A protein and the small-molecule ligand that binds it are described below.
Small molecule (SMILES): CC(=O)N[C@@H]1[C@@H](O)[C@H](O)[C@@H](CO)O[C@H]1O

Binding-site contacts:
Ligand atom C8 contacts residue ASN89 of chain 1.A at 4.3 Å.
Ligand atom C2 contacts residue ASN89 of chain 1.A at 2.2 Å.
Ligand atom N2 contacts residue ASN89 of chain 1.A at 2.6 Å (h-bond).
Ligand atom C8 contacts residue GLY90 of chain 1.A at 4.1 Å.
Ligand atom O5 contacts residue ASN89 of chain 1.A at 2.4 Å (h-bond).
Ligand atom C4 contacts residue ASN89 of chain 1.A at 4.1 Å.
Ligand atom C7 contacts residue ASN89 of chain 1.A at 3.2 Å.
Ligand atom O7 contacts residue ASN89 of chain 1.A at 3.3 Å (h-bond).
Ligand atom C1 contacts residue ASN89 of chain 1.A at 1.4 Å.
Ligand atom C5 contacts residue ASN89 of chain 1.A at 3.7 Å.
Ligand atom C3 contacts residue ASN89 of chain 1.A at 3.6 Å.

Sequence of chain 1.A:
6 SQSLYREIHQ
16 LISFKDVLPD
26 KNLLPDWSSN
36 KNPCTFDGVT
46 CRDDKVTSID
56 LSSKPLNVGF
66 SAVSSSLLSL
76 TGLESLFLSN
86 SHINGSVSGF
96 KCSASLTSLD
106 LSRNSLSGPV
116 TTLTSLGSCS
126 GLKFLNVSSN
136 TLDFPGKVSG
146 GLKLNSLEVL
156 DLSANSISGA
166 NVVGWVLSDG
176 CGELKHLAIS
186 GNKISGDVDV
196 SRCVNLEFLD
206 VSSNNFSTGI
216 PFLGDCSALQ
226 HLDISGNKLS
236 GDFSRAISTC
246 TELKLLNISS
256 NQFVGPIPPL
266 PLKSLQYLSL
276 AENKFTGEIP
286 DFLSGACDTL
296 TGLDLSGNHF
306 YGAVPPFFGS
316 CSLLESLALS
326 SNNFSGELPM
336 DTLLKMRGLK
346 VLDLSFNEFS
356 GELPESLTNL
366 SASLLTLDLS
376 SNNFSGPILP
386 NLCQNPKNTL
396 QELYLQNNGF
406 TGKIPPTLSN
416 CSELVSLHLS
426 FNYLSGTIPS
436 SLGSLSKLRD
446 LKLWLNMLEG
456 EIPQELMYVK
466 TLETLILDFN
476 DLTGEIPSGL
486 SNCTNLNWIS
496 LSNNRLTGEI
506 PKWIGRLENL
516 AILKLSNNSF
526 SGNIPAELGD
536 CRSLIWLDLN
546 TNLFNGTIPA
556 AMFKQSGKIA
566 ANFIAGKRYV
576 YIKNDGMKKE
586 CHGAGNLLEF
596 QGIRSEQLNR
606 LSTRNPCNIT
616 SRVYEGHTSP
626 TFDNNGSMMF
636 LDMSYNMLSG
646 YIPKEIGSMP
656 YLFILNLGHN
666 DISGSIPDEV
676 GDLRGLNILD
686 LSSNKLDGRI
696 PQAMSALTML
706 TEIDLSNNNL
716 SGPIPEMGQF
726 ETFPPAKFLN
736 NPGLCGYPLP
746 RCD